This protein binds this small molecule.
Small molecule (SMILES): CC(C)C[C@H](NC(=O)O[C@@H](Cc1ccccc1)C1CCC(F)(F)CC1)C(=O)N[C@@H](C[C@@H]1CCNC1=O)C(O)S(=O)(=O)O

Sequence of chain 1.B:
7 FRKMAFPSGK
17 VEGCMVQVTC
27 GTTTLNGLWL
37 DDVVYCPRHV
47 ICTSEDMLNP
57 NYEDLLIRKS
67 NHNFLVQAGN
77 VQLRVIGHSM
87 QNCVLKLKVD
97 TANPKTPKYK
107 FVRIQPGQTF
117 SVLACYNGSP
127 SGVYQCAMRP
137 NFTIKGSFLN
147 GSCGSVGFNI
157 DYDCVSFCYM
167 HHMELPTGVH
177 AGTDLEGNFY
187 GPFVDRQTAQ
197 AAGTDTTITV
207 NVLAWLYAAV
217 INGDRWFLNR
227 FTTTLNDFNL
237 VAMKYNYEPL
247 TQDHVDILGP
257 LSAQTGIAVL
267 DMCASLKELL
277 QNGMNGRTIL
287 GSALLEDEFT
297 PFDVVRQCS

Binding-site contacts:
Ligand atom O18 contacts residue YKS1 of chain 1.E at 0.2 Å (h-bond).
Ligand atom O20 contacts residue CYS149 of chain 1.B at 2.7 Å (h-bond).
Ligand atom C17 contacts residue YKS1 of chain 1.E at 0.1 Å.
Ligand atom O01 contacts residue YKS1 of chain 1.E at 0.1 Å (h-bond).
Ligand atom C24 contacts residue YKS1 of chain 1.E at 0.0 Å.
Ligand atom C32 contacts residue YKS1 of chain 1.E at 0.0 Å.
Ligand atom C19 contacts residue CYS149 of chain 1.B at 1.8 Å (hydrophobic).
Ligand atom C23 contacts residue YKS1 of chain 1.E at 0.1 Å.
Ligand atom C09 contacts residue YKS1 of chain 1.E at 0.1 Å.
Ligand atom C37 contacts residue YKS1 of chain 1.E at 0.0 Å.
Ligand atom C25 contacts residue YKS1 of chain 1.E at 0.0 Å.
Ligand atom C05 contacts residue YKS1 of chain 1.E at 0.1 Å.
Ligand atom C11 contacts residue YKS1 of chain 1.E at 0.2 Å.
Ligand atom C16 contacts residue YKS1 of chain 1.E at 0.0 Å.
Ligand atom N03 contacts residue YKS1 of chain 1.E at 0.2 Å (h-bond).
Ligand atom C29 contacts residue YKS1 of chain 1.E at 0.0 Å.
Ligand atom F35 contacts residue YKS1 of chain 1.E at 0.0 Å.
Ligand atom C12 contacts residue YKS1 of chain 1.E at 0.2 Å.
Ligand atom C31 contacts residue YKS1 of chain 1.E at 0.0 Å.
Ligand atom C13 contacts residue YKS1 of chain 1.E at 0.1 Å.
Ligand atom C33 contacts residue YKS1 of chain 1.E at 0.0 Å.
Ligand atom C38 contacts residue YKS1 of chain 1.E at 0.0 Å.
Ligand atom O21 contacts residue YKS1 of chain 1.E at 0.2 Å (h-bond).
Ligand atom O20 contacts residue YKS1 of chain 1.E at 1.3 Å.
Ligand atom C27 contacts residue YKS1 of chain 1.E at 0.0 Å.
Ligand atom C04 contacts residue YKS1 of chain 1.E at 0.1 Å.
Ligand atom C26 contacts residue YKS1 of chain 1.E at 0.0 Å.
Ligand atom C06 contacts residue YKS1 of chain 1.E at 0.1 Å.
Ligand atom C19 contacts residue YKS1 of chain 1.E at 0.2 Å.
Ligand atom C07 contacts residue YKS1 of chain 1.E at 0.1 Å.
Ligand atom N15 contacts residue YKS1 of chain 1.E at 0.1 Å (h-bond).
Ligand atom C30 contacts residue YKS1 of chain 1.E at 0.0 Å.
Ligand atom C08 contacts residue YKS1 of chain 1.E at 0.1 Å.
Ligand atom F36 contacts residue YKS1 of chain 1.E at 0.0 Å.
Ligand atom C14 contacts residue YKS1 of chain 1.E at 0.1 Å.
Ligand atom C34 contacts residue YKS1 of chain 1.E at 0.0 Å.
Ligand atom C02 contacts residue YKS1 of chain 1.E at 0.1 Å.
Ligand atom C28 contacts residue YKS1 of chain 1.E at 0.0 Å.
Ligand atom O22 contacts residue YKS1 of chain 1.E at 0.1 Å (h-bond).
Ligand atom N10 contacts residue YKS1 of chain 1.E at 0.2 Å (h-bond).